Binding-site contacts:
Ligand atom C9 contacts residue PRO316 of chain 1.B at 3.5 Å (hydrophobic).
Ligand atom O19 contacts residue HIS342 of chain 1.B at 2.9 Å (h-bond).
Ligand atom C12 contacts residue TRP344 of chain 1.B at 3.6 Å (hydrophobic).
Ligand atom C4 contacts residue CYS11 of chain 1.C at 3.7 Å (hydrophobic).
Ligand atom C2 contacts residue CYS8 of chain 1.C at 3.3 Å (hydrophobic).
Ligand atom O11 contacts residue HIS342 of chain 1.B at 3.5 Å (h-bond).
Ligand atom O11 contacts residue GLU341 of chain 1.B at 3.3 Å (salt-bridge).
Ligand atom C9 contacts residue TRP350 of chain 1.B at 3.7 Å (hydrophobic).
Ligand atom O13 contacts residue CYS11 of chain 1.C at 3.0 Å (h-bond).
Ligand atom C7 contacts residue CYS11 of chain 1.C at 3.3 Å (hydrophobic).
Ligand atom N8 contacts residue ASN315 of chain 1.B at 3.8 Å.
Ligand atom O20 contacts residue PHE366 of chain 1.B at 3.0 Å.
Ligand atom C17 contacts residue TRP344 of chain 1.B at 3.3 Å (hydrophobic).
Ligand atom O19 contacts residue TRP344 of chain 1.B at 3.0 Å (h-bond).
Ligand atom C3 contacts residue GLY12 of chain 1.C at 3.4 Å.
Ligand atom O13 contacts residue VAL10 of chain 1.C at 3.0 Å (h-bond).
Ligand atom O13 contacts residue TRP364 of chain 1.B at 3.8 Å.
Ligand atom C2 contacts residue GLY12 of chain 1.C at 3.7 Å.
Ligand atom N10 contacts residue PRO316 of chain 1.B at 3.4 Å.
Ligand atom C7 contacts residue ASN315 of chain 1.B at 3.4 Å.
Ligand atom C18 contacts residue TRP350 of chain 1.B at 3.7 Å (hydrophobic).
Ligand atom C4 contacts residue PRO316 of chain 1.B at 3.5 Å (hydrophobic).
Ligand atom C18 contacts residue TRP364 of chain 1.B at 3.8 Å (hydrophobic).
Ligand atom C2 contacts residue HIS317 of chain 1.B at 3.3 Å.
Ligand atom C15 contacts residue HIS342 of chain 1.B at 3.3 Å.
Ligand atom C6 contacts residue PRO316 of chain 1.B at 3.4 Å (hydrophobic).
Ligand atom C14 contacts residue TRP350 of chain 1.B at 3.5 Å (hydrophobic).
Ligand atom O13 contacts residue ASN315 of chain 1.B at 3.3 Å.
Ligand atom C5 contacts residue PRO316 of chain 1.B at 3.2 Å (hydrophobic).
Ligand atom C14 contacts residue TRP364 of chain 1.B at 3.7 Å (hydrophobic).
Ligand atom O11 contacts residue TRP350 of chain 1.B at 3.4 Å (h-bond).
Ligand atom C3 contacts residue CYS8 of chain 1.C at 3.5 Å (hydrophobic).
Ligand atom N16 contacts residue HIS342 of chain 1.B at 3.1 Å (h-bond).
Ligand atom C4 contacts residue ASN315 of chain 1.B at 3.8 Å.
Ligand atom C3 contacts residue CYS11 of chain 1.C at 3.7 Å (hydrophobic).
Ligand atom C15 contacts residue TRP344 of chain 1.B at 3.1 Å (hydrophobic).
Ligand atom O20 contacts residue TRP344 of chain 1.B at 3.2 Å (h-bond).
Ligand atom O19 contacts residue ASN315 of chain 1.B at 3.6 Å.
Ligand atom C2 contacts residue VAL7 of chain 1.C at 3.7 Å (hydrophobic).
Ligand atom N16 contacts residue TRP344 of chain 1.B at 3.0 Å.

Sequence of chain 1.B:
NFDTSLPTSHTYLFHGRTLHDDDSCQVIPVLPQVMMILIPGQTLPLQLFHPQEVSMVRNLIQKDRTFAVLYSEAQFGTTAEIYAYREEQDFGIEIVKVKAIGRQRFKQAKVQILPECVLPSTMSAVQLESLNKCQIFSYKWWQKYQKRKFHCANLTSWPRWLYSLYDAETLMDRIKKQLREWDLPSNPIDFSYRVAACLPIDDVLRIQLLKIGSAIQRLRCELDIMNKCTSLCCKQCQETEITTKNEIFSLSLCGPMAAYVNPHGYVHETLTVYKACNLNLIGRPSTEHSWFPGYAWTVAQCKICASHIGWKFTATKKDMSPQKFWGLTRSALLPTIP

The small molecule below binds the protein below.
Small molecule (SMILES): Nc1cccc2c1C(=O)N([C@H]1CCC(=O)NC1=O)C2=O

Sequence of chain 1.C:
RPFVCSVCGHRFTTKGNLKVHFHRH